Sequence of chain 9.A:
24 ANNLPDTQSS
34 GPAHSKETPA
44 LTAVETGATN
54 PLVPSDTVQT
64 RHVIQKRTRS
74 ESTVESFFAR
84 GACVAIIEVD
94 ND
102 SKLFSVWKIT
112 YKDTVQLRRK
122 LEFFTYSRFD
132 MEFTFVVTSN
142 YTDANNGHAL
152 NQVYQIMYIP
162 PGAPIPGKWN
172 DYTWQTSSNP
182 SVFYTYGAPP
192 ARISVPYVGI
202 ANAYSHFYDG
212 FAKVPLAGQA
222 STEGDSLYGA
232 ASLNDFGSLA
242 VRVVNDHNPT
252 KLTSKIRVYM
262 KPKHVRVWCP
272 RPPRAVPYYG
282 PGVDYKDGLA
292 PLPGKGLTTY

Binding-site contacts:
Ligand atom C17 contacts residue TYR159 of chain 9.A at 3.7 Å (hydrophobic).
Ligand atom O2 contacts residue VAL196 of chain 9.A at 3.4 Å.
Ligand atom C3 contacts residue MET132 of chain 9.A at 3.7 Å (hydrophobic).
Ligand atom C21 contacts residue HIS207 of chain 9.A at 3.6 Å.
Ligand atom C20 contacts residue ILE194 of chain 9.A at 3.8 Å (hydrophobic).
Ligand atom CL2 contacts residue ALA24 of chain 9.C at 3.5 Å.
Ligand atom O1 contacts residue ILE110 of chain 9.A at 3.7 Å.
Ligand atom C11 contacts residue ILE110 of chain 9.A at 3.8 Å (hydrophobic).
Ligand atom C20 contacts residue LEU240 of chain 9.A at 3.8 Å (hydrophobic).
Ligand atom C12 contacts residue ILE110 of chain 9.A at 3.8 Å (hydrophobic).
Ligand atom CL2 contacts residue ILE25 of chain 9.C at 3.4 Å.
Ligand atom C9 contacts residue VAL199 of chain 9.A at 3.6 Å (hydrophobic).
Ligand atom C21 contacts residue TYR205 of chain 9.A at 3.8 Å (hydrophobic).
Ligand atom C9 contacts residue PHE237 of chain 9.A at 3.7 Å (hydrophobic).
Ligand atom O3 contacts residue TYR112 of chain 9.A at 3.6 Å.
Ligand atom C19 contacts residue LEU240 of chain 9.A at 3.8 Å (hydrophobic).
Ligand atom O1 contacts residue PHE237 of chain 9.A at 3.8 Å.
Ligand atom C17 contacts residue ALA24 of chain 9.C at 3.7 Å (hydrophobic).
Ligand atom O3 contacts residue PHE130 of chain 9.A at 3.6 Å.
Ligand atom C7 contacts residue PHE237 of chain 9.A at 3.5 Å (hydrophobic).
Ligand atom C1 contacts residue TYR205 of chain 9.A at 3.8 Å (hydrophobic).
Ligand atom O1 contacts residue MET132 of chain 9.A at 3.7 Å.
Ligand atom C10 contacts residue TYR159 of chain 9.A at 3.5 Å (hydrophobic).
Ligand atom CL3 contacts residue PHE134 of chain 9.A at 3.8 Å.
Ligand atom C16 contacts residue TYR159 of chain 9.A at 3.8 Å (hydrophobic).
Ligand atom C13 contacts residue MET132 of chain 9.A at 3.4 Å (hydrophobic).
Ligand atom C6 contacts residue TYR112 of chain 9.A at 3.7 Å (hydrophobic).
Ligand atom C8 contacts residue MET132 of chain 9.A at 3.4 Å (hydrophobic).
Ligand atom C13 contacts residue ILE110 of chain 9.A at 3.7 Å (hydrophobic).
Ligand atom C5 contacts residue TYR112 of chain 9.A at 3.5 Å (hydrophobic).
Ligand atom CL3 contacts residue LEU240 of chain 9.A at 3.8 Å.
Ligand atom C13 contacts residue PHE134 of chain 9.A at 3.7 Å (hydrophobic).
Ligand atom C2 contacts residue PHE237 of chain 9.A at 3.6 Å (hydrophobic).
Ligand atom C21 contacts residue SER128 of chain 9.A at 3.8 Å.
Ligand atom C4 contacts residue MET132 of chain 9.A at 3.8 Å (hydrophobic).
Ligand atom C12 contacts residue PHE134 of chain 9.A at 3.8 Å (hydrophobic).
Ligand atom CL2 contacts residue TYR159 of chain 9.A at 3.6 Å.
Ligand atom C16 contacts residue ALA24 of chain 9.C at 3.8 Å (hydrophobic).
Ligand atom C7 contacts residue MET132 of chain 9.A at 3.3 Å (hydrophobic).
Ligand atom C14 contacts residue TYR159 of chain 9.A at 3.5 Å (hydrophobic).

The protein below binds the small molecule below.
Small molecule (SMILES): COc1ccc(OCc2ccc(COc3c(Cl)cccc3Cl)cc2)c(Cl)c1

Sequence of chain 9.C:
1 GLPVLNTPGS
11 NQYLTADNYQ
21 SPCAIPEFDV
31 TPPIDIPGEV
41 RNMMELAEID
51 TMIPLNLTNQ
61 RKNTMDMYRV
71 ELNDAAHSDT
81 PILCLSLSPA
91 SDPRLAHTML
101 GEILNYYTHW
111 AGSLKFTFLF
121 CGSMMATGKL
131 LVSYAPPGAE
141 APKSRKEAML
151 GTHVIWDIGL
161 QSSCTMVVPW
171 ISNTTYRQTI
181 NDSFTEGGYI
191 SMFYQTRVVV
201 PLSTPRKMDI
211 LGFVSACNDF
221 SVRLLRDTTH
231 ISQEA